Sequence of chain 1.C:
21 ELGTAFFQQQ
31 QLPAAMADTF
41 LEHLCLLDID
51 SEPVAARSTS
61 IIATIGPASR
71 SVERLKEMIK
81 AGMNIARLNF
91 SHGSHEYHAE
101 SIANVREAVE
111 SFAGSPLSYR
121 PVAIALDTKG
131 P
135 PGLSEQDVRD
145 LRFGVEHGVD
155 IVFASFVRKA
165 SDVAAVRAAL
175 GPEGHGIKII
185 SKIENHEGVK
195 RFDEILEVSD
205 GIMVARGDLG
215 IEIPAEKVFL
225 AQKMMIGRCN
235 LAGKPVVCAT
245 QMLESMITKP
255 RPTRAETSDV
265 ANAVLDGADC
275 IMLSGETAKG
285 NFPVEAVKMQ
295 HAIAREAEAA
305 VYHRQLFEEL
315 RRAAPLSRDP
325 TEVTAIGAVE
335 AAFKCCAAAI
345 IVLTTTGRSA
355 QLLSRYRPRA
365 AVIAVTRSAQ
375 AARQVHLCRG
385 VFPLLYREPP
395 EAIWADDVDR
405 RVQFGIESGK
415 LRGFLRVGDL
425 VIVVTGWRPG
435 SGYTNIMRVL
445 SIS

The protein below binds the small molecule below.
Small molecule (SMILES): Nc1c(S(=O)(=O)O)cc2c(c1O)C(=O)c1ccccc1C2=O

Binding-site contacts:
Ligand atom C6 contacts residue HIS92 of chain 1.C at 3.7 Å.
Ligand atom O contacts residue ARG87 of chain 1.C at 3.3 Å (salt-bridge).
Ligand atom O4 contacts residue SER278 of chain 1.C at 3.8 Å.
Ligand atom C3 contacts residue ASN89 of chain 1.C at 4.0 Å.
Ligand atom O5 contacts residue THR64 of chain 1.C at 3.2 Å.
Ligand atom C10 contacts residue GLY93 of chain 1.C at 3.5 Å.
Ligand atom C4 contacts residue HIS92 of chain 1.C at 3.4 Å.
Ligand atom O4 contacts residue GLY279 of chain 1.C at 3.9 Å.
Ligand atom O5 contacts residue GLY279 of chain 1.C at 3.4 Å (h-bond).
Ligand atom S contacts residue ASN89 of chain 1.C at 3.6 Å (h-bond).
Ligand atom C1 contacts residue HIS92 of chain 1.C at 3.7 Å.
Ligand atom C3 contacts residue HIS92 of chain 1.C at 3.5 Å.
Ligand atom C12 contacts residue HIS92 of chain 1.C at 3.2 Å.
Ligand atom O1 contacts residue LYS283 of chain 1.C at 3.5 Å.
Ligand atom C contacts residue ASN89 of chain 1.C at 4.1 Å.
Ligand atom C contacts residue HIS92 of chain 1.C at 3.8 Å.
Ligand atom C7 contacts residue HIS92 of chain 1.C at 3.4 Å.
Ligand atom C11 contacts residue TYR97 of chain 1.C at 3.5 Å (hydrophobic).
Ligand atom C7 contacts residue PRO67 of chain 1.C at 3.9 Å (hydrophobic).
Ligand atom O2 contacts residue ILE65 of chain 1.C at 3.9 Å.
Ligand atom C11 contacts residue GLY93 of chain 1.C at 3.8 Å.
Ligand atom C10 contacts residue TYR97 of chain 1.C at 3.2 Å (hydrophobic).
Ligand atom O contacts residue ASN89 of chain 1.C at 2.2 Å (h-bond).
Ligand atom C5 contacts residue HIS92 of chain 1.C at 3.5 Å.
Ligand atom C12 contacts residue PRO67 of chain 1.C at 3.9 Å (hydrophobic).
Ligand atom C2 contacts residue HIS92 of chain 1.C at 3.7 Å.
Ligand atom O5 contacts residue ALA282 of chain 1.C at 3.2 Å.
Ligand atom C3 contacts residue ALA282 of chain 1.C at 3.6 Å (hydrophobic).
Ligand atom O1 contacts residue HIS92 of chain 1.C at 4.0 Å.
Ligand atom N contacts residue LYS283 of chain 1.C at 3.8 Å.
Ligand atom S contacts residue ARG87 of chain 1.C at 4.0 Å.
Ligand atom O5 contacts residue SER278 of chain 1.C at 3.0 Å.
Ligand atom O3 contacts residue HIS92 of chain 1.C at 4.0 Å.
Ligand atom C9 contacts residue GLY93 of chain 1.C at 4.0 Å.
Ligand atom C11 contacts residue HIS92 of chain 1.C at 3.6 Å.
Ligand atom C contacts residue ALA282 of chain 1.C at 3.8 Å (hydrophobic).
Ligand atom C8 contacts residue HIS92 of chain 1.C at 4.0 Å.
Ligand atom O contacts residue THR64 of chain 1.C at 4.0 Å.
Ligand atom O5 contacts residue ARG87 of chain 1.C at 3.7 Å.
Ligand atom C13 contacts residue HIS92 of chain 1.C at 3.5 Å.